Binding-site contacts:
Ligand atom C5' contacts residue ASP409 of chain 1.Y at 4.0 Å.
Ligand atom O5' contacts residue DC1 of chain 1.AD at 2.5 Å (h-bond).
Ligand atom N7 contacts residue SER415 of chain 1.W at 3.8 Å.
Ligand atom C2' contacts residue PRO414 of chain 1.W at 3.5 Å (hydrophobic).
Ligand atom N6 contacts residue PHE421 of chain 1.W at 4.1 Å.
Ligand atom O4' contacts residue DC1 of chain 1.AD at 3.3 Å.
Ligand atom N7 contacts residue PRO204 of chain 1.W at 4.0 Å.
Ligand atom C4' contacts residue DC1 of chain 1.AD at 4.1 Å.
Ligand atom OP1 contacts residue ASN411 of chain 1.Y at 3.6 Å.
Ligand atom C4 contacts residue PRO204 of chain 1.W at 4.0 Å (hydrophobic).
Ligand atom N1 contacts residue PRO414 of chain 1.W at 3.5 Å (h-bond).
Ligand atom N1 contacts residue GLY422 of chain 1.W at 3.0 Å (h-bond).
Ligand atom C1' contacts residue DC1 of chain 1.AD at 3.8 Å.
Ligand atom N7 contacts residue HIS413 of chain 1.W at 4.0 Å.
Ligand atom OP2 contacts residue DC1 of chain 1.AD at 2.5 Å (h-bond).
Ligand atom C8 contacts residue PRO204 of chain 1.W at 4.1 Å (hydrophobic).
Ligand atom N6 contacts residue PRO416 of chain 1.W at 3.9 Å.
Ligand atom N3 contacts residue PRO414 of chain 1.W at 3.9 Å.
Ligand atom O3' contacts residue HIS413 of chain 1.W at 4.1 Å.
Ligand atom N6 contacts residue SER415 of chain 1.W at 3.4 Å.
Ligand atom C8 contacts residue HIS413 of chain 1.W at 3.6 Å.
Ligand atom C2 contacts residue PRO414 of chain 1.W at 4.1 Å (hydrophobic).
Ligand atom C5' contacts residue DC1 of chain 1.AD at 3.9 Å.
Ligand atom C5 contacts residue PRO414 of chain 1.W at 4.1 Å (hydrophobic).
Ligand atom N6 contacts residue GLY422 of chain 1.W at 3.1 Å (h-bond).
Ligand atom C5' contacts residue HIS413 of chain 1.W at 3.7 Å.
Ligand atom P contacts residue DC1 of chain 1.AD at 1.6 Å.
Ligand atom C2 contacts residue ILE405 of chain 1.W at 4.1 Å (hydrophobic).
Ligand atom C5 contacts residue PRO204 of chain 1.W at 3.9 Å (hydrophobic).
Ligand atom OP1 contacts residue DC1 of chain 1.AD at 2.5 Å (h-bond).
Ligand atom N9 contacts residue PRO204 of chain 1.W at 4.2 Å.
Ligand atom O5' contacts residue ASP409 of chain 1.Y at 3.6 Å.
Ligand atom N6 contacts residue PRO414 of chain 1.W at 3.7 Å.
Ligand atom C2 contacts residue GLY422 of chain 1.W at 3.5 Å.
Ligand atom N1 contacts residue VAL203 of chain 1.W at 4.0 Å.
Ligand atom N6 contacts residue GLY420 of chain 1.W at 4.2 Å.
Ligand atom C6 contacts residue PRO414 of chain 1.W at 3.5 Å (hydrophobic).
Ligand atom C6 contacts residue GLY422 of chain 1.W at 3.8 Å.
Ligand atom C3' contacts residue HIS413 of chain 1.W at 3.6 Å.
Ligand atom C6 contacts residue SER415 of chain 1.W at 4.0 Å.

Sequence of chain 1.W:
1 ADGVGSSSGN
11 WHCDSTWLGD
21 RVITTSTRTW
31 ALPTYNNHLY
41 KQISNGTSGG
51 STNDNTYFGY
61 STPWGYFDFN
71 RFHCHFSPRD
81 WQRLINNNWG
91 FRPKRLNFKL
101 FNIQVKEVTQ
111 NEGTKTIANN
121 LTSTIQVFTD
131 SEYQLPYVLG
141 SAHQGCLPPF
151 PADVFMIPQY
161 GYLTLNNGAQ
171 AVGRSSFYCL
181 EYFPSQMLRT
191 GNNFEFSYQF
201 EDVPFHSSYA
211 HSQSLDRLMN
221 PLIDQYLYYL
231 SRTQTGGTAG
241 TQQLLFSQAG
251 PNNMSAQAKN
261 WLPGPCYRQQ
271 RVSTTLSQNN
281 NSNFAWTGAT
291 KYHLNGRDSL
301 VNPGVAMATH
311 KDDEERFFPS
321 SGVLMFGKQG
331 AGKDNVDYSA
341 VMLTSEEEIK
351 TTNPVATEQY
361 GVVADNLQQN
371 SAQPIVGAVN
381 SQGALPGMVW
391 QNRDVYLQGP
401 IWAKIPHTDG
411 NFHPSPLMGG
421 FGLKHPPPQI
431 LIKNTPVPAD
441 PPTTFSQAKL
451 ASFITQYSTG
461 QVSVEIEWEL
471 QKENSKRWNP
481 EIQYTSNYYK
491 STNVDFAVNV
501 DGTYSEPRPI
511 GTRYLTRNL

Sequence of chain 1.Y:
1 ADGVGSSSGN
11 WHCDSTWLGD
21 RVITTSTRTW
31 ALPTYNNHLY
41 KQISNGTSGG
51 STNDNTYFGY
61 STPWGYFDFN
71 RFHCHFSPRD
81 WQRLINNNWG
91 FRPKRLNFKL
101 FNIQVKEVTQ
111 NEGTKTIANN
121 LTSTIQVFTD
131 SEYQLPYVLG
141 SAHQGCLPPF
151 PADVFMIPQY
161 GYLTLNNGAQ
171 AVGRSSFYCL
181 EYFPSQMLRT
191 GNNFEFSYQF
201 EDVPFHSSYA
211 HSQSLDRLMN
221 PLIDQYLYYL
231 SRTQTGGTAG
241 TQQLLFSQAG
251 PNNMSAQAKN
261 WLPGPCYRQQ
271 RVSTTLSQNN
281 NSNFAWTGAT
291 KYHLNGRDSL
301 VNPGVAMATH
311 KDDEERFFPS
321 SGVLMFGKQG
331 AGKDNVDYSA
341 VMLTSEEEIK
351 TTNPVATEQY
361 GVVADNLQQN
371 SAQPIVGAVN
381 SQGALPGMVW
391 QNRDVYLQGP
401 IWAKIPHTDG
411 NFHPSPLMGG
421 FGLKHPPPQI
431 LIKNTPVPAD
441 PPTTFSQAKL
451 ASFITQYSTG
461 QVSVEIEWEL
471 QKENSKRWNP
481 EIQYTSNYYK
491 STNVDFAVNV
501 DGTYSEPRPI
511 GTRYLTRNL

The small molecule below binds the protein below.
Small molecule (SMILES): Nc1ncnc2c1ncn2[C@H]1C[C@H](O)[C@@H](COP(=O)(O)O)O1